Binding-site contacts:
Ligand atom O92 contacts residue LYS72 of chain 1.A at 3.6 Å.
Ligand atom O92 contacts residue GLU91 of chain 1.A at 2.5 Å (salt-bridge).
Ligand atom C12 contacts residue ALA70 of chain 1.A at 3.4 Å (hydrophobic).
Ligand atom N11 contacts residue LEU173 of chain 1.A at 3.6 Å.
Ligand atom C32 contacts residue GLU170 of chain 1.A at 3.2 Å.
Ligand atom C35 contacts residue THR51 of chain 1.A at 3.5 Å.
Ligand atom C32 contacts residue ASP184 of chain 1.A at 3.1 Å.
Ligand atom C73 contacts residue GLY186 of chain 1.A at 3.2 Å.
Ligand atom O41 contacts residue ASP184 of chain 1.A at 3.5 Å (salt-bridge).
Ligand atom C73 contacts residue GLU91 of chain 1.A at 3.1 Å.
Ligand atom N33 contacts residue GLU170 of chain 1.A at 2.9 Å (salt-bridge).
Ligand atom O43 contacts residue GLY50 of chain 1.A at 3.2 Å.
Ligand atom O95 contacts residue PHE54 of chain 1.A at 3.4 Å.
Ligand atom C15 contacts residue LEU173 of chain 1.A at 3.0 Å (hydrophobic).
Ligand atom C76 contacts residue PHE54 of chain 1.A at 3.5 Å (hydrophobic).
Ligand atom C75 contacts residue PHE54 of chain 1.A at 3.6 Å (hydrophobic).
Ligand atom N11 contacts residue ALA70 of chain 1.A at 3.6 Å.
Ligand atom F96 contacts residue SER53 of chain 1.A at 3.5 Å.
Ligand atom O62 contacts residue PHE54 of chain 1.A at 3.0 Å (h-bond).
Ligand atom C31 contacts residue ASP184 of chain 1.A at 3.4 Å.
Ligand atom O22 contacts residue THR183 of chain 1.A at 3.4 Å.
Ligand atom O43 contacts residue VAL57 of chain 1.A at 3.0 Å.
Ligand atom F96 contacts residue PHE54 of chain 1.A at 3.2 Å.
Ligand atom N11 contacts residue VAL123 of chain 1.A at 3.3 Å (h-bond).
Ligand atom C53 contacts residue GLY52 of chain 1.A at 3.7 Å.
Ligand atom C52 contacts residue GLY52 of chain 1.A at 3.5 Å.
Ligand atom C42 contacts residue THR51 of chain 1.A at 3.6 Å.
Ligand atom O43 contacts residue THR51 of chain 1.A at 3.3 Å (h-bond).
Ligand atom C98 contacts residue GLN84 of chain 1.A at 3.0 Å.
Ligand atom C72 contacts residue GLU91 of chain 1.A at 3.2 Å.
Ligand atom C12 contacts residue GLU121 of chain 1.A at 3.3 Å.
Ligand atom C34 contacts residue GLU170 of chain 1.A at 3.2 Å.
Ligand atom C74 contacts residue GLY186 of chain 1.A at 3.4 Å.
Ligand atom N33 contacts residue ASN171 of chain 1.A at 3.1 Å (h-bond).
Ligand atom C42 contacts residue VAL57 of chain 1.A at 3.3 Å (hydrophobic).
Ligand atom C56 contacts residue ASP184 of chain 1.A at 3.3 Å.
Ligand atom O62 contacts residue LEU74 of chain 1.A at 3.5 Å.
Ligand atom C14 contacts residue LEU173 of chain 1.A at 3.4 Å (hydrophobic).
Ligand atom C16 contacts residue LEU173 of chain 1.A at 3.1 Å (hydrophobic).
Ligand atom N33 contacts residue ASP184 of chain 1.A at 2.8 Å (salt-bridge).

Sequence of chain 1.A:
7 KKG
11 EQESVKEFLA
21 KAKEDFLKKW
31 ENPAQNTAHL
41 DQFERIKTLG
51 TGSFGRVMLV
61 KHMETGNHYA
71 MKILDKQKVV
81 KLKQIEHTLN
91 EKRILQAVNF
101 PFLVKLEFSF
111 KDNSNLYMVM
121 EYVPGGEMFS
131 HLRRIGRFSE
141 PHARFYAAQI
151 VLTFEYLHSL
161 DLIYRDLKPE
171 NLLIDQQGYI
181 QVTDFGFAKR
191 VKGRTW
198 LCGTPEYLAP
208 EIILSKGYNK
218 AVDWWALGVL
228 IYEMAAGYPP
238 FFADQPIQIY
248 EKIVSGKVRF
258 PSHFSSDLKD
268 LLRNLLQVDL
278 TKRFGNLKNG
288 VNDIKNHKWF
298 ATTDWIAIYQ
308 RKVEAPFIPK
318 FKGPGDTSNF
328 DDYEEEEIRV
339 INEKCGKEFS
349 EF

Sequence of chain 1.B:
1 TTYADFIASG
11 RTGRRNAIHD

The protein below binds the small molecule below.
Small molecule (SMILES): COc1ccc(O)c(C(=O)c2ccc(C(=O)O[C@@H]3CCCNC[C@H]3NC(=O)c3ccncc3)cc2)c1F